Binding-site contacts:
Ligand atom C1 contacts residue TYR135 of chain 1.E at 4.0 Å (hydrophobic).
Ligand atom C5 contacts residue TYR135 of chain 1.E at 3.6 Å (hydrophobic).
Ligand atom C4 contacts residue ASN118 of chain 1.E at 4.2 Å.
Ligand atom O5 contacts residue TYR135 of chain 1.E at 3.9 Å.
Ligand atom C5 contacts residue ASN118 of chain 1.E at 3.6 Å.
Ligand atom C8 contacts residue ASN118 of chain 1.E at 4.5 Å.
Ligand atom C6 contacts residue TYR135 of chain 1.E at 3.9 Å (hydrophobic).
Ligand atom C3 contacts residue ASN118 of chain 1.E at 3.8 Å.
Ligand atom C7 contacts residue ASN118 of chain 1.E at 3.9 Å.
Ligand atom C8 contacts residue TYR135 of chain 1.E at 3.6 Å (hydrophobic).
Ligand atom C7 contacts residue LEU137 of chain 1.E at 4.4 Å (hydrophobic).
Ligand atom C8 contacts residue GLY289 of chain 1.E at 4.4 Å.
Ligand atom N2 contacts residue ASN118 of chain 1.E at 3.0 Å (h-bond).
Ligand atom C7 contacts residue TYR135 of chain 1.E at 4.3 Å (hydrophobic).
Ligand atom C1 contacts residue ASN118 of chain 1.E at 1.4 Å.
Ligand atom O5 contacts residue ASN118 of chain 1.E at 2.3 Å (h-bond).
Ligand atom O7 contacts residue ASN118 of chain 1.E at 4.4 Å.
Ligand atom C8 contacts residue LEU137 of chain 1.E at 3.8 Å (hydrophobic).
Ligand atom C2 contacts residue ASN118 of chain 1.E at 2.5 Å.
Ligand atom C8 contacts residue ASP290 of chain 1.E at 3.8 Å.
Ligand atom O7 contacts residue TYR135 of chain 1.E at 4.3 Å.
Ligand atom C8 contacts residue TYR104 of chain 1.E at 3.9 Å (hydrophobic).
Ligand atom N2 contacts residue LEU137 of chain 1.E at 4.5 Å.
Ligand atom O7 contacts residue TYR104 of chain 1.E at 3.8 Å.
Ligand atom C7 contacts residue TYR104 of chain 1.E at 4.1 Å (hydrophobic).

Sequence of chain 1.E:
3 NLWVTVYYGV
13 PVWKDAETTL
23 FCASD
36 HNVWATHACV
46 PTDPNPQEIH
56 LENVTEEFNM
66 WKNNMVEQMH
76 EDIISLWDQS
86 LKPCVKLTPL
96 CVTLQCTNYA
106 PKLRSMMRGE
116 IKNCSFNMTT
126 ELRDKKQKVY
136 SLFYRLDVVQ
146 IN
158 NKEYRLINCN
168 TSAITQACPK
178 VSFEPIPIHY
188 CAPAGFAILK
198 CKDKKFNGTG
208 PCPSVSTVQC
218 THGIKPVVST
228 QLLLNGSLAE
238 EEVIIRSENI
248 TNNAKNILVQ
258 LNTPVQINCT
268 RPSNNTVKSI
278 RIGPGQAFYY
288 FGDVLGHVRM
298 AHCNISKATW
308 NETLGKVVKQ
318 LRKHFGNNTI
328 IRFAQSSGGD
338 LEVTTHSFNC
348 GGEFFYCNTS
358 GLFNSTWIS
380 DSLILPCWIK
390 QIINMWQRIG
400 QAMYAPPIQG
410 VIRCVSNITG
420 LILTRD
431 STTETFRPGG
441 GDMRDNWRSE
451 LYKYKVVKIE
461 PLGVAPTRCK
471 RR

The protein below binds the small molecule below.
Small molecule (SMILES): CC(=O)N[C@H]1[C@H](O[C@H]2[C@H](O)[C@@H](NC(C)=O)CO[C@@H]2CO)O[C@H](CO)[C@@H](O)[C@@H]1O